Sequence of chain 1.B:
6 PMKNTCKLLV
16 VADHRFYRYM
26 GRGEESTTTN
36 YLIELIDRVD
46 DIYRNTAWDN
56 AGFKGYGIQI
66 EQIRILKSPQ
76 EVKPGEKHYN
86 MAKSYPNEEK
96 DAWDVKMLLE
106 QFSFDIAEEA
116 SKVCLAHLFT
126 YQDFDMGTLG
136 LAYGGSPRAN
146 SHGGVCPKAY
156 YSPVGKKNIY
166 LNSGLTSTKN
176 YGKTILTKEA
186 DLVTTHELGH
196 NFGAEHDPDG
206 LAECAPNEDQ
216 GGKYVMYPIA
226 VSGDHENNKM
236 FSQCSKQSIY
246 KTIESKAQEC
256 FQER

Binding-site contacts:
Ligand atom N2 contacts residue ALA225 of chain 1.B at 3.7 Å.
Ligand atom C6 contacts residue ZN1 of chain 1.F at 2.9 Å.
Ligand atom C10 contacts residue HIS191 of chain 1.B at 3.4 Å.
Ligand atom C14 contacts residue VAL220 of chain 1.B at 3.3 Å (hydrophobic).
Ligand atom C7 contacts residue GLY132 of chain 1.B at 2.9 Å.
Ligand atom O5 contacts residue LEU187 of chain 1.B at 3.5 Å (h-bond).
Ligand atom O2 contacts residue HIS195 of chain 1.B at 2.9 Å (h-bond).
Ligand atom C10 contacts residue TYR222 of chain 1.B at 3.7 Å (hydrophobic).
Ligand atom O1 contacts residue ZN1 of chain 1.F at 2.1 Å.
Ligand atom N1 contacts residue GLY135 of chain 1.B at 3.2 Å (h-bond).
Ligand atom C20 contacts residue GLY228 of chain 1.B at 3.6 Å.
Ligand atom C1 contacts residue GLY135 of chain 1.B at 3.6 Å.
Ligand atom C7 contacts residue ALA225 of chain 1.B at 3.8 Å (hydrophobic).
Ligand atom C23 contacts residue ALA225 of chain 1.B at 3.8 Å (hydrophobic).
Ligand atom O2 contacts residue HIS191 of chain 1.B at 3.2 Å (h-bond).
Ligand atom C9 contacts residue ALA225 of chain 1.B at 3.7 Å (hydrophobic).
Ligand atom C18 contacts residue ALA225 of chain 1.B at 3.7 Å (hydrophobic).
Ligand atom C23 contacts residue LEU187 of chain 1.B at 3.6 Å (hydrophobic).
Ligand atom C19 contacts residue ALA225 of chain 1.B at 3.6 Å (hydrophobic).
Ligand atom O4 contacts residue LEU134 of chain 1.B at 2.8 Å (h-bond).
Ligand atom C9 contacts residue TYR222 of chain 1.B at 3.3 Å (hydrophobic).
Ligand atom N2 contacts residue SER227 of chain 1.B at 3.4 Å (h-bond).
Ligand atom O1 contacts residue HIS201 of chain 1.B at 3.0 Å (h-bond).
Ligand atom C20 contacts residue SER227 of chain 1.B at 3.7 Å.
Ligand atom O4 contacts residue THR133 of chain 1.B at 3.2 Å.
Ligand atom C9 contacts residue HIS191 of chain 1.B at 3.5 Å.
Ligand atom N2 contacts residue VAL226 of chain 1.B at 3.7 Å.
Ligand atom C11 contacts residue HIS191 of chain 1.B at 3.5 Å.
Ligand atom C12 contacts residue HIS191 of chain 1.B at 3.7 Å.
Ligand atom O2 contacts residue GLU192 of chain 1.B at 2.9 Å (salt-bridge).
Ligand atom N2 contacts residue GLY228 of chain 1.B at 3.5 Å (h-bond).
Ligand atom N1 contacts residue GLU192 of chain 1.B at 2.9 Å (salt-bridge).
Ligand atom O5 contacts residue HIS191 of chain 1.B at 3.4 Å.
Ligand atom C14 contacts residue LEU187 of chain 1.B at 3.6 Å (hydrophobic).
Ligand atom C5 contacts residue PRO223 of chain 1.B at 3.3 Å (hydrophobic).
Ligand atom O2 contacts residue ZN1 of chain 1.F at 2.1 Å.
Ligand atom O1 contacts residue HIS191 of chain 1.B at 3.4 Å (h-bond).
Ligand atom C8 contacts residue HIS191 of chain 1.B at 3.7 Å.
Ligand atom N1 contacts residue ZN1 of chain 1.F at 3.0 Å.
Ligand atom C14 contacts residue HIS191 of chain 1.B at 3.6 Å.

This small molecule binds to this protein.
Small molecule (SMILES): COC(=O)[C@@]1(Cc2ccc(OCc3cc(C)nc4ccccc34)cc2)C[C@@H]1C(=O)NO